Binding-site contacts:
Ligand atom C1 contacts residue ASN23 of chain 1.B at 1.4 Å.
Ligand atom O5 contacts residue ASN23 of chain 1.B at 2.4 Å (h-bond).
Ligand atom C5 contacts residue ASN23 of chain 1.B at 3.7 Å.
Ligand atom C7 contacts residue ASN23 of chain 1.B at 3.5 Å.
Ligand atom C3 contacts residue ASN23 of chain 1.B at 3.8 Å.
Ligand atom C4 contacts residue ASN23 of chain 1.B at 4.2 Å.
Ligand atom O5 contacts residue PHE22 of chain 1.B at 4.4 Å.
Ligand atom C2 contacts residue ASN23 of chain 1.B at 2.5 Å.
Ligand atom O7 contacts residue ASN23 of chain 1.B at 3.7 Å.
Ligand atom N2 contacts residue ASN23 of chain 1.B at 2.9 Å (h-bond).

A protein and the small-molecule ligand that binds it are described below.
Small molecule (SMILES): CC(=O)N[C@@H]1[C@@H](O)[C@H](O)[C@@H](CO)O[C@H]1O

Sequence of chain 1.B:
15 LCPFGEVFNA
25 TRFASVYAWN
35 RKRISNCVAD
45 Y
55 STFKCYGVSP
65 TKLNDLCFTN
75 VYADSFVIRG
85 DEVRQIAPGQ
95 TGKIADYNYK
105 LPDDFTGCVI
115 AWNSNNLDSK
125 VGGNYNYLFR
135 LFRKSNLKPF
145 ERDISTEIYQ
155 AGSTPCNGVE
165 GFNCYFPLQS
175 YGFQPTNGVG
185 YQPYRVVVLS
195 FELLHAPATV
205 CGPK